Sequence of chain 1.C:
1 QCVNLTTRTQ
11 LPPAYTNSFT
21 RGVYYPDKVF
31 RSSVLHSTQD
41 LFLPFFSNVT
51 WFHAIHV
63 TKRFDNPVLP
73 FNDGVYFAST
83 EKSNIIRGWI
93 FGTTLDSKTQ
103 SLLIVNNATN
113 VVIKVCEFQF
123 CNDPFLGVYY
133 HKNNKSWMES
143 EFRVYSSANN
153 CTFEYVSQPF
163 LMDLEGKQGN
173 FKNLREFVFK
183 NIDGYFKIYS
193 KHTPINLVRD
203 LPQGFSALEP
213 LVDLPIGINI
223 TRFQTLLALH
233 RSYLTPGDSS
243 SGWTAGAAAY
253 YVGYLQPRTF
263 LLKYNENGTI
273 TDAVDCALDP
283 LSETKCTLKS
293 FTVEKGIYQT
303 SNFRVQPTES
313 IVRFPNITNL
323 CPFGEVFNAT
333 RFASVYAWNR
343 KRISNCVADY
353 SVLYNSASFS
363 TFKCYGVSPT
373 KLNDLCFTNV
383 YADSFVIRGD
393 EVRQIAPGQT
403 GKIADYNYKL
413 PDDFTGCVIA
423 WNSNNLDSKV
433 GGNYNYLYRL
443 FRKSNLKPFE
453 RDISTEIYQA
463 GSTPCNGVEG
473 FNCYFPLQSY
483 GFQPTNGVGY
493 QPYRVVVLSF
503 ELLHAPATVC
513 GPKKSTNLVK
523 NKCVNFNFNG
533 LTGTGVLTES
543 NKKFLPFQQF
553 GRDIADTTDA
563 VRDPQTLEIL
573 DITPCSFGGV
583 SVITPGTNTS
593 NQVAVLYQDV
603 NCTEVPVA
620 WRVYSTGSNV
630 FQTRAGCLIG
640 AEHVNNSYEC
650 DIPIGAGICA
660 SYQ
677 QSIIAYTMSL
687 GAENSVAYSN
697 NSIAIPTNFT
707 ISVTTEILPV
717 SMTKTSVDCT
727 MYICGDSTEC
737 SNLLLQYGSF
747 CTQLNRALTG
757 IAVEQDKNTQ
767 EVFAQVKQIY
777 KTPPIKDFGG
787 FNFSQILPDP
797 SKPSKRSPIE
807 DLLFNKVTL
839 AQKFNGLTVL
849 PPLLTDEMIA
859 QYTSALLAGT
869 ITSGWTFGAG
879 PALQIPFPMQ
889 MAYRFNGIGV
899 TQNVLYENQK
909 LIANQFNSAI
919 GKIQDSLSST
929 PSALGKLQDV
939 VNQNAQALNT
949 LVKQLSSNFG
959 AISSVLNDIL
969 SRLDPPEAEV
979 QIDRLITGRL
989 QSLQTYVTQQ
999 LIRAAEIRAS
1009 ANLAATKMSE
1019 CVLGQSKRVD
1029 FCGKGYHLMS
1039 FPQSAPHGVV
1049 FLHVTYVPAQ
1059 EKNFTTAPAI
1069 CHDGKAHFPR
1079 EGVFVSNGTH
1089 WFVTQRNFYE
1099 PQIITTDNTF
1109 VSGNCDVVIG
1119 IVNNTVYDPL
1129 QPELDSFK

Binding-site contacts:
Ligand atom C1 contacts residue ASN48 of chain 1.C at 1.4 Å.
Ligand atom C7 contacts residue ASN48 of chain 1.C at 3.7 Å.
Ligand atom C5 contacts residue ASN48 of chain 1.C at 3.6 Å.
Ligand atom C1 contacts residue TYR15 of chain 1.C at 4.5 Å (hydrophobic).
Ligand atom C4 contacts residue ASN48 of chain 1.C at 4.2 Å.
Ligand atom O6 contacts residue TYR15 of chain 1.C at 3.2 Å.
Ligand atom N2 contacts residue ASN48 of chain 1.C at 3.0 Å (h-bond).
Ligand atom C8 contacts residue ASN48 of chain 1.C at 4.4 Å.
Ligand atom O7 contacts residue ASN48 of chain 1.C at 3.8 Å.
Ligand atom C8 contacts residue PHE46 of chain 1.C at 3.6 Å (hydrophobic).
Ligand atom C3 contacts residue ASN48 of chain 1.C at 3.8 Å.
Ligand atom O5 contacts residue TYR15 of chain 1.C at 3.9 Å.
Ligand atom C6 contacts residue TYR15 of chain 1.C at 4.1 Å (hydrophobic).
Ligand atom C2 contacts residue ASN48 of chain 1.C at 2.5 Å.
Ligand atom O5 contacts residue ASN48 of chain 1.C at 2.3 Å (h-bond).

The small molecule below binds the protein below.
Small molecule (SMILES): CC(=O)N[C@@H]1[C@@H](O)[C@H](O)[C@@H](CO)O[C@H]1O